Binding-site contacts:
Ligand atom C5' contacts residue ALA314 of chain 1.B at 3.9 Å (hydrophobic).
Ligand atom O4' contacts residue GLY307 of chain 1.B at 3.4 Å (h-bond).
Ligand atom P contacts residue ALA314 of chain 1.B at 3.7 Å.
Ligand atom N1 contacts residue GLY307 of chain 1.B at 3.6 Å.
Ligand atom C1' contacts residue GLY307 of chain 1.B at 3.2 Å.
Ligand atom O2P contacts residue ARG290 of chain 1.B at 3.0 Å (salt-bridge).
Ligand atom O2P contacts residue ALA314 of chain 1.B at 3.4 Å.
Ligand atom O4' contacts residue ALA314 of chain 1.B at 3.5 Å (h-bond).
Ligand atom O3'1 contacts residue ARG290 of chain 1.B at 3.4 Å (salt-bridge).
Ligand atom O2'1 contacts residue PRO255 of chain 1.B at 3.6 Å.
Ligand atom C5 contacts residue ALA314 of chain 1.B at 3.7 Å (hydrophobic).
Ligand atom C51 contacts residue VAL256 of chain 1.B at 3.6 Å (hydrophobic).
Ligand atom N3 contacts residue GLY308 of chain 1.B at 3.8 Å.
Ligand atom C8 contacts residue ALA314 of chain 1.B at 3.5 Å (hydrophobic).
Ligand atom C5' contacts residue ASN312 of chain 1.B at 3.2 Å.
Ligand atom N71 contacts residue VAL256 of chain 1.B at 3.9 Å.
Ligand atom N1 contacts residue GLY306 of chain 1.B at 3.6 Å.
Ligand atom C2 contacts residue GLY306 of chain 1.B at 3.6 Å.
Ligand atom C1' contacts residue GLY308 of chain 1.B at 3.8 Å.
Ligand atom O4' contacts residue ALA313 of chain 1.B at 3.5 Å.
Ligand atom O2P contacts residue SER288 of chain 1.B at 2.8 Å (h-bond).
Ligand atom C6 contacts residue GLY306 of chain 1.B at 3.8 Å.
Ligand atom N7 contacts residue GLN316 of chain 1.B at 3.5 Å (h-bond).
Ligand atom P contacts residue SER288 of chain 1.B at 3.8 Å.
Ligand atom P contacts residue ARG290 of chain 1.B at 3.8 Å.
Ligand atom O2'1 contacts residue ALA259 of chain 1.B at 3.7 Å.
Ligand atom C5' contacts residue ARG290 of chain 1.B at 3.7 Å.
Ligand atom N6 contacts residue GLN316 of chain 1.B at 3.0 Å (h-bond).
Ligand atom O1P contacts residue SER288 of chain 1.B at 3.9 Å.
Ligand atom O5' contacts residue ALA314 of chain 1.B at 3.5 Å.
Ligand atom C2 contacts residue GLY307 of chain 1.B at 3.4 Å.
Ligand atom O3'1 contacts residue ALA259 of chain 1.B at 3.8 Å.
Ligand atom N7 contacts residue ALA314 of chain 1.B at 3.7 Å.
Ligand atom N9 contacts residue GLY307 of chain 1.B at 3.2 Å (h-bond).
Ligand atom C61 contacts residue VAL256 of chain 1.B at 3.7 Å (hydrophobic).
Ligand atom O1P contacts residue ALA314 of chain 1.B at 3.7 Å.
Ligand atom C4' contacts residue ASN312 of chain 1.B at 3.5 Å.
Ligand atom N3 contacts residue GLY307 of chain 1.B at 3.1 Å (h-bond).
Ligand atom C4 contacts residue GLY307 of chain 1.B at 3.1 Å.
Ligand atom C1'1 contacts residue ALA259 of chain 1.B at 3.7 Å (hydrophobic).

This protein binds this small molecule.
Small molecule (SMILES): Nc1ncnc2c1ncn2[C@@H]1O[C@@H]2CO[P](=O)(O)O[C@H]3[C@@H](O)[C@H](n4cnc5c(N)ncnc54)O[C@@H]3CO[P](=O)(O)O[C@H]2[C@H]1O

Sequence of chain 1.B:
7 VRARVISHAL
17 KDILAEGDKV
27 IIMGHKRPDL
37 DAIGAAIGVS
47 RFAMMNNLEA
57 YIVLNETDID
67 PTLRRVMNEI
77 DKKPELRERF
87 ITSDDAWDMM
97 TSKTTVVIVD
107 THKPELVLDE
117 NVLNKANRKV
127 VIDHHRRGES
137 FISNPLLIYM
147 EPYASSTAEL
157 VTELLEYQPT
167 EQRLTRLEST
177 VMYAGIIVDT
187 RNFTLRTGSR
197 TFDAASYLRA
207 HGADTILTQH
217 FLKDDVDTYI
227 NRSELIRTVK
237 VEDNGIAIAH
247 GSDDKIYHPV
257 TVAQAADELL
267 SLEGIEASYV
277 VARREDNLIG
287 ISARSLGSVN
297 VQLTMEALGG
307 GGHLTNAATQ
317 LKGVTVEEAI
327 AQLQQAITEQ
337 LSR